Binding-site contacts:
Ligand atom O1A contacts residue TYR200 of chain 1.A at 3.1 Å (h-bond).
Ligand atom C13 contacts residue ARG173 of chain 1.B at 3.8 Å.
Ligand atom C14 contacts residue PHE10 of chain 1.M at 3.8 Å (hydrophobic).
Ligand atom O1B contacts residue LYS266 of chain 1.B at 2.9 Å (salt-bridge).
Ligand atom N3 contacts residue TYR166 of chain 1.A at 3.9 Å.
Ligand atom C19 contacts residue TYR126 of chain 1.B at 3.9 Å (hydrophobic).
Ligand atom O2B contacts residue TYR272 of chain 1.B at 3.5 Å (h-bond).
Ligand atom C20 contacts residue THR127 of chain 1.B at 3.7 Å.
Ligand atom C15 contacts residue TYR176 of chain 1.B at 3.9 Å (hydrophobic).
Ligand atom O2B contacts residue ARG263 of chain 1.B at 3.7 Å.
Ligand atom C6 contacts residue HIS219 of chain 1.B at 3.6 Å.
Ligand atom C10 contacts residue TRP275 of chain 1.B at 3.5 Å (hydrophobic).
Ligand atom C1 contacts residue HIS201 of chain 1.A at 3.6 Å.
Ligand atom O2B contacts residue HIS219 of chain 1.B at 2.5 Å (h-bond).
Ligand atom C14 contacts residue ILE9 of chain 1.M at 3.8 Å (hydrophobic).
Ligand atom O1A contacts residue ASN199 of chain 1.A at 3.9 Å.
Ligand atom C9 contacts residue TRP275 of chain 1.B at 3.8 Å (hydrophobic).
Ligand atom C14 contacts residue ARG173 of chain 1.B at 3.6 Å.
Ligand atom C12 contacts residue CYS225 of chain 1.B at 3.9 Å (hydrophobic).
Ligand atom C16 contacts residue TYR176 of chain 1.B at 3.9 Å (hydrophobic).
Ligand atom C17 contacts residue TYR126 of chain 1.B at 3.9 Å (hydrophobic).
Ligand atom C15 contacts residue ARG173 of chain 1.B at 3.9 Å.
Ligand atom O2A contacts residue LYS164 of chain 1.A at 2.9 Å (salt-bridge).
Ligand atom PB contacts residue ARG263 of chain 1.B at 3.7 Å.
Ligand atom C2 contacts residue TYR166 of chain 1.A at 3.7 Å (hydrophobic).
Ligand atom O3B contacts residue TYR272 of chain 1.B at 3.7 Å.
Ligand atom C10 contacts residue TYR272 of chain 1.B at 3.5 Å (hydrophobic).
Ligand atom C18 contacts residue TYR126 of chain 1.B at 3.7 Å (hydrophobic).
Ligand atom O1B contacts residue ARG263 of chain 1.B at 3.0 Å (salt-bridge).
Ligand atom C1 contacts residue TYR200 of chain 1.A at 3.4 Å (hydrophobic).
Ligand atom C11 contacts residue ARG173 of chain 1.B at 3.7 Å.
Ligand atom C9 contacts residue GLY221 of chain 1.B at 3.9 Å.
Ligand atom C4 contacts residue VAL8 of chain 1.M at 3.7 Å (hydrophobic).
Ligand atom C12 contacts residue TRP275 of chain 1.B at 3.7 Å (hydrophobic).
Ligand atom O1A contacts residue ARG263 of chain 1.B at 3.0 Å (salt-bridge).
Ligand atom C19 contacts residue ASN345 of chain 1.B at 3.6 Å.
Ligand atom C5 contacts residue TYR166 of chain 1.A at 3.7 Å (hydrophobic).
Ligand atom O1 contacts residue HIS201 of chain 1.A at 3.9 Å.
Ligand atom C12 contacts residue ARG173 of chain 1.B at 3.9 Å.
Ligand atom O1A contacts residue LYS198 of chain 1.A at 3.6 Å (salt-bridge).

Sequence of chain 1.A:
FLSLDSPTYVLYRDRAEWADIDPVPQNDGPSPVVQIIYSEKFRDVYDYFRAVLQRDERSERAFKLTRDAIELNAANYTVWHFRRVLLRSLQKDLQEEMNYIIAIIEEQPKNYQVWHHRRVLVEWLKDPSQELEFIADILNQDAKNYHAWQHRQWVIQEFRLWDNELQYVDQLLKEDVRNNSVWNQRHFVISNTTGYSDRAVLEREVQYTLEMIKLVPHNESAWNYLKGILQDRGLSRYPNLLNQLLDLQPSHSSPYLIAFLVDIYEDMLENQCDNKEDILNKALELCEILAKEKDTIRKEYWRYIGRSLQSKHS

This protein binds this small molecule.
Small molecule (SMILES): CC(C)=CCC/C(C)=C/CC/C(C)=C/CCN(C)CCO[P](=O)(O)OP(=O)(O)O

Sequence of chain 1.B:
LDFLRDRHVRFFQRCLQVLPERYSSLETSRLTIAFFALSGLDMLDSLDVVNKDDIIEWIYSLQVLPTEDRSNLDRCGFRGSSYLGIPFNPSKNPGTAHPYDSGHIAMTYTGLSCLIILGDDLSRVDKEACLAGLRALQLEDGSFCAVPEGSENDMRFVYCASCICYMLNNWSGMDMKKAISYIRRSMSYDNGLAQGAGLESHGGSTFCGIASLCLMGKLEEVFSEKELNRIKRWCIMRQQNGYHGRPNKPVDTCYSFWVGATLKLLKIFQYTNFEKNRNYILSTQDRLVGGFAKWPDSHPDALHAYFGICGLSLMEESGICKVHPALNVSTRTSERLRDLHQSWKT

Sequence of chain 1.M:
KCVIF